Sequence of chain 1.I:
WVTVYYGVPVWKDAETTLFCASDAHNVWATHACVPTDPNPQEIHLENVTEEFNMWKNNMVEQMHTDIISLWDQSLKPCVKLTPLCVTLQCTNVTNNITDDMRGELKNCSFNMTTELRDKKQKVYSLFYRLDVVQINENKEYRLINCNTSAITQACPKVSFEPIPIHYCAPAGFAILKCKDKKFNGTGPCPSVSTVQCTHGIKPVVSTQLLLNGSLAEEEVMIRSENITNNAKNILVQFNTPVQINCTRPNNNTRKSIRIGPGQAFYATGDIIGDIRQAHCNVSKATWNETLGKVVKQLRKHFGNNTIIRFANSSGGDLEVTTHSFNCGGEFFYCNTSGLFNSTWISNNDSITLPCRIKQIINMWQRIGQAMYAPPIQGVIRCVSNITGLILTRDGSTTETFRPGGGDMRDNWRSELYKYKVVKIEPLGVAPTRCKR

Binding-site contacts:
Ligand atom C2 contacts residue ASN281 of chain 1.I at 2.5 Å.
Ligand atom C3 contacts residue ASN281 of chain 1.I at 3.8 Å.
Ligand atom O7 contacts residue ASN281 of chain 1.I at 4.2 Å.
Ligand atom C4 contacts residue ASN281 of chain 1.I at 4.2 Å.
Ligand atom C7 contacts residue ASN284 of chain 1.I at 4.0 Å.
Ligand atom C7 contacts residue THR283 of chain 1.I at 3.8 Å.
Ligand atom C1 contacts residue ASN281 of chain 1.I at 1.5 Å.
Ligand atom C5 contacts residue ASN281 of chain 1.I at 3.7 Å.
Ligand atom O7 contacts residue ASN284 of chain 1.I at 4.5 Å.
Ligand atom C8 contacts residue THR283 of chain 1.I at 4.0 Å.
Ligand atom O7 contacts residue THR283 of chain 1.I at 3.1 Å.
Ligand atom C8 contacts residue ASN284 of chain 1.I at 3.6 Å.
Ligand atom C7 contacts residue ASN281 of chain 1.I at 4.0 Å.
Ligand atom O5 contacts residue ASN281 of chain 1.I at 2.4 Å (h-bond).
Ligand atom N2 contacts residue ASN284 of chain 1.I at 3.8 Å.
Ligand atom N2 contacts residue ASN281 of chain 1.I at 2.9 Å (h-bond).

The small molecule below binds the protein below.
Small molecule (SMILES): CC(=O)N[C@@H]1[C@@H](O)[C@H](O)[C@@H](CO)O[C@H]1O